The small molecule below binds the protein below.
Small molecule (SMILES): CC[C@H](C)[C@H](NC(=O)[C@@H]1CCCN1)C(=O)N[C@@H](CCCN=C(N)N)C(=O)N[C@@H](Cc1ccc(O)cc1)C(=O)N1CCC[C@H]1C(=O)N[C@@H](CC1=CN=C2C=CC=CC12)C(=O)N[C@@H](CC(=O)O)C(=O)N[C@H](C(=O)N[C@@H](CCC(=O)O)C(=O)N[C@H](CO)CS)C(C)C

Sequence of chain 2.A:
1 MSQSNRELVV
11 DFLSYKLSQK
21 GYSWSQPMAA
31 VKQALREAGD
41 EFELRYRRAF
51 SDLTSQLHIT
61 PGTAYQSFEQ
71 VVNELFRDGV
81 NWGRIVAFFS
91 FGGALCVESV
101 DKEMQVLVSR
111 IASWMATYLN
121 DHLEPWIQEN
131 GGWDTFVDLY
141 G

Binding-site contacts:
Ligand atom NH2 contacts residue ASP78 of chain 2.A at 3.0 Å (salt-bridge).
Ligand atom CD contacts residue ARG77 of chain 2.A at 3.6 Å.
Ligand atom O contacts residue ARG84 of chain 2.A at 3.0 Å (salt-bridge).
Ligand atom OD1 contacts residue ARG84 of chain 2.A at 2.8 Å (salt-bridge).
Ligand atom CB contacts residue JJ91 of chain 2.D at 2.7 Å.
Ligand atom NH2 contacts residue ARG84 of chain 2.A at 3.6 Å.
Ligand atom CB contacts residue JJ91 of chain 2.D at 3.6 Å.
Ligand atom NH2 contacts residue LEU75 of chain 2.A at 3.2 Å (h-bond).
Ligand atom CG contacts residue JJ91 of chain 2.D at 3.6 Å.
Ligand atom CE3 contacts residue PHE42 of chain 2.A at 3.3 Å (hydrophobic).
Ligand atom N contacts residue JJ91 of chain 2.D at 1.3 Å.
Ligand atom CA contacts residue JJ91 of chain 2.D at 2.4 Å.
Ligand atom OH contacts residue LEU75 of chain 2.A at 3.3 Å.
Ligand atom OD2 contacts residue ARG84 of chain 2.A at 2.9 Å (salt-bridge).
Ligand atom SG contacts residue JJ91 of chain 2.D at 1.7 Å.
Ligand atom CD2 contacts residue PHE42 of chain 2.A at 3.5 Å (hydrophobic).
Ligand atom N contacts residue JJ91 of chain 2.D at 3.3 Å (h-bond).
Ligand atom NH1 contacts residue GLU74 of chain 2.A at 3.3 Å (salt-bridge).
Ligand atom OE2 contacts residue TYR140 of chain 2.A at 3.0 Å (h-bond).
Ligand atom CZ contacts residue GLU74 of chain 2.A at 3.6 Å.
Ligand atom NH2 contacts residue ARG77 of chain 2.A at 3.6 Å.
Ligand atom OD1 contacts residue ASN81 of chain 2.A at 3.0 Å (h-bond).
Ligand atom CB contacts residue ASP78 of chain 2.A at 3.5 Å.
Ligand atom OE1 contacts residue TYR140 of chain 2.A at 3.6 Å.
Ligand atom CD contacts residue ASP78 of chain 2.A at 3.4 Å.
Ligand atom CG contacts residue ARG84 of chain 2.A at 3.5 Å.
Ligand atom CZ contacts residue ASP78 of chain 2.A at 3.6 Å.
Ligand atom CD contacts residue JJ91 of chain 2.D at 2.5 Å.
Ligand atom NH2 contacts residue GLU74 of chain 2.A at 3.1 Å (salt-bridge).
Ligand atom CG contacts residue ASP78 of chain 2.A at 3.4 Å.
Ligand atom CD contacts residue TYR140 of chain 2.A at 3.3 Å (hydrophobic).
Ligand atom CG contacts residue ALA49 of chain 2.A at 3.6 Å (hydrophobic).
Ligand atom NE contacts residue ASP78 of chain 2.A at 2.9 Å (salt-bridge).
Ligand atom C contacts residue JJ91 of chain 2.D at 2.7 Å.
Ligand atom CD contacts residue ASP78 of chain 2.A at 3.5 Å.
Ligand atom OH contacts residue GLU74 of chain 2.A at 3.5 Å (salt-bridge).
Ligand atom CZ3 contacts residue PHE42 of chain 2.A at 3.5 Å (hydrophobic).
Ligand atom O contacts residue JJ91 of chain 2.D at 3.1 Å (h-bond).
Ligand atom CA contacts residue JJ91 of chain 2.D at 3.1 Å.
Ligand atom OE2 contacts residue GLY83 of chain 2.A at 3.5 Å.